Binding-site contacts:
Ligand atom C4 contacts residue ASN32 of chain 1.A at 4.4 Å.
Ligand atom C2 contacts residue ASN32 of chain 1.A at 2.6 Å.
Ligand atom C1 contacts residue ASN32 of chain 1.A at 1.5 Å.
Ligand atom N2 contacts residue ASN32 of chain 1.A at 2.9 Å (h-bond).
Ligand atom O6 contacts residue THR34 of chain 1.A at 3.6 Å.
Ligand atom C6 contacts residue ALA33 of chain 1.A at 4.1 Å (hydrophobic).
Ligand atom C8 contacts residue ASN32 of chain 1.A at 4.3 Å.
Ligand atom O6 contacts residue ALA33 of chain 1.A at 2.9 Å (h-bond).
Ligand atom C7 contacts residue ASN32 of chain 1.A at 3.2 Å.
Ligand atom C5 contacts residue ALA33 of chain 1.A at 4.4 Å (hydrophobic).
Ligand atom C5 contacts residue ASN32 of chain 1.A at 3.8 Å.
Ligand atom O5 contacts residue ASN32 of chain 1.A at 2.5 Å (h-bond).
Ligand atom O7 contacts residue ASN32 of chain 1.A at 3.2 Å (h-bond).
Ligand atom C3 contacts residue ASN32 of chain 1.A at 3.9 Å.
Ligand atom O5 contacts residue ALA33 of chain 1.A at 3.7 Å.

A small-molecule ligand and the protein it binds are described below.
Small molecule (SMILES): CC(=O)N[C@@H]1[C@@H](O)[C@H](O)[C@@H](CO)O[C@H]1O

Sequence of chain 1.A:
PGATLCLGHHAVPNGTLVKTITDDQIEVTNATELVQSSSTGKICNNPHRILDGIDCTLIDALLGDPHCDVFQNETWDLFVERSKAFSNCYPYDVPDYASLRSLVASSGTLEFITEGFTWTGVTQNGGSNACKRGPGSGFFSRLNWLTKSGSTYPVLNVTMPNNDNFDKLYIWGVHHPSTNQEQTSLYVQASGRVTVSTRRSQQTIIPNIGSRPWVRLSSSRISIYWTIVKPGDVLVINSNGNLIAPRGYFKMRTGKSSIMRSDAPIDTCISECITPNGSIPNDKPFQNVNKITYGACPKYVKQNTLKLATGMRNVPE